Binding-site contacts:
Ligand atom C2 contacts residue LEU101 of chain 1.A at 3.5 Å (hydrophobic).
Ligand atom O11 contacts residue LYS148 of chain 1.A at 2.8 Å (salt-bridge).
Ligand atom F15 contacts residue LYS99 of chain 1.A at 4.2 Å.
Ligand atom C6 contacts residue LEU101 of chain 1.A at 4.3 Å (hydrophobic).
Ligand atom N7 contacts residue ALA171 of chain 1.A at 3.8 Å.
Ligand atom C9 contacts residue LYS148 of chain 1.A at 1.3 Å.
Ligand atom C8 contacts residue LYS148 of chain 1.A at 2.3 Å.
Ligand atom C4 contacts residue LYS99 of chain 1.A at 3.5 Å.
Ligand atom F13 contacts residue LEU172 of chain 1.A at 4.2 Å.
Ligand atom C9 contacts residue GLY150 of chain 1.A at 4.5 Å.
Ligand atom C5 contacts residue LEU101 of chain 1.A at 4.4 Å (hydrophobic).
Ligand atom C1 contacts residue LYS148 of chain 1.A at 2.6 Å.
Ligand atom C2 contacts residue LYS148 of chain 1.A at 3.3 Å.
Ligand atom C9 contacts residue LEU101 of chain 1.A at 4.0 Å (hydrophobic).
Ligand atom C9 contacts residue ALA171 of chain 1.A at 4.5 Å (hydrophobic).
Ligand atom C1 contacts residue GLY150 of chain 1.A at 4.3 Å.
Ligand atom O11 contacts residue ALA171 of chain 1.A at 3.4 Å.
Ligand atom C2 contacts residue GLY150 of chain 1.A at 3.5 Å.
Ligand atom C1 contacts residue LEU101 of chain 1.A at 3.7 Å (hydrophobic).
Ligand atom C8 contacts residue ALA171 of chain 1.A at 3.7 Å (hydrophobic).
Ligand atom F13 contacts residue ALA171 of chain 1.A at 3.7 Å.
Ligand atom C3 contacts residue GLY150 of chain 1.A at 4.3 Å.
Ligand atom C4 contacts residue GLY100 of chain 1.A at 4.0 Å.
Ligand atom C3 contacts residue LYS99 of chain 1.A at 3.8 Å.
Ligand atom C3 contacts residue GLY100 of chain 1.A at 3.9 Å.
Ligand atom C2 contacts residue LEU151 of chain 1.A at 3.9 Å (hydrophobic).
Ligand atom N7 contacts residue LYS148 of chain 1.A at 3.4 Å (salt-bridge).
Ligand atom C4 contacts residue LEU101 of chain 1.A at 3.6 Å (hydrophobic).
Ligand atom C3 contacts residue LEU151 of chain 1.A at 4.0 Å (hydrophobic).
Ligand atom C3 contacts residue LEU101 of chain 1.A at 3.6 Å (hydrophobic).
Ligand atom C6 contacts residue LYS148 of chain 1.A at 3.6 Å.

This small molecule binds to this protein.
Small molecule (SMILES): O=C1Nc2c(cccc2C(F)(F)F)C1=O

Sequence of chain 1.A:
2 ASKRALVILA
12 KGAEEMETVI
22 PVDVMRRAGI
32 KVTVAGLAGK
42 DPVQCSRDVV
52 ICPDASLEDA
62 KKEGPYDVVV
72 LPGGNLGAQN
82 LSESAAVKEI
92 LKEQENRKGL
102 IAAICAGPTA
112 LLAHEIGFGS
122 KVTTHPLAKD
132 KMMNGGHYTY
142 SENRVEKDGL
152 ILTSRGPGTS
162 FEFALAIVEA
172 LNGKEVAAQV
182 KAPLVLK